Sequence of chain 4.A:
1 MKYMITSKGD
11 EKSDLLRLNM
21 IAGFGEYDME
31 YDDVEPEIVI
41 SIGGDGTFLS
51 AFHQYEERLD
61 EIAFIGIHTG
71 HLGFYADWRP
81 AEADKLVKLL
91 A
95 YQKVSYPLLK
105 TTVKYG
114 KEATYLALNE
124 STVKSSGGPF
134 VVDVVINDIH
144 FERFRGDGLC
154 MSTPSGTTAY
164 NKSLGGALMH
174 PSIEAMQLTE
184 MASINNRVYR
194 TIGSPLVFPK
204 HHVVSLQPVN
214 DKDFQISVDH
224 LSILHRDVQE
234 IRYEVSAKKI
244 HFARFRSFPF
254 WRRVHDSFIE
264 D

Sequence of chain 1.A:
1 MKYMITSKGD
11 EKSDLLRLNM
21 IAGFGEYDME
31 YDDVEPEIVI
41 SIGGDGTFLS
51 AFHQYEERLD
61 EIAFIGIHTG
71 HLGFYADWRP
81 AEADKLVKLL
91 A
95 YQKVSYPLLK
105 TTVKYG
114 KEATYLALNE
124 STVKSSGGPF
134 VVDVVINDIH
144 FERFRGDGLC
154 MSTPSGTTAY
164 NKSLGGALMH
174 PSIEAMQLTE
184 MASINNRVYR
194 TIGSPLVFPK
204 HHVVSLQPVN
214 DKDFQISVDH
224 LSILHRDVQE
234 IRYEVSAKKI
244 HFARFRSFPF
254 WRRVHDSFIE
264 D

The protein below binds the small molecule below.
Small molecule (SMILES): C#CCOC[C@H]1O[C@@H](n2cnc3c(N)ncnc32)[C@H](O)[C@@H]1O

Binding-site contacts:
Ligand atom C5 contacts residue AOC1 of chain 1.C at 3.9 Å.
Ligand atom C6 contacts residue ALA185 of chain 4.A at 3.7 Å (hydrophobic).
Ligand atom N3 contacts residue TYR163 of chain 1.A at 3.5 Å.
Ligand atom O2' contacts residue GLU123 of chain 1.A at 2.5 Å (salt-bridge).
Ligand atom C2' contacts residue TYR163 of chain 1.A at 3.6 Å (hydrophobic).
Ligand atom N1 contacts residue TYR163 of chain 1.A at 3.9 Å.
Ligand atom CAH contacts residue LEU49 of chain 1.A at 4.0 Å (hydrophobic).
Ligand atom N1 contacts residue ALA185 of chain 4.A at 3.4 Å (h-bond).
Ligand atom O3' contacts residue ASN122 of chain 1.A at 3.0 Å (h-bond).
Ligand atom C6 contacts residue TYR163 of chain 1.A at 3.6 Å (hydrophobic).
Ligand atom O2' contacts residue ALA162 of chain 1.A at 3.0 Å.
Ligand atom O5' contacts residue AOC1 of chain 1.C at 3.6 Å.
Ligand atom C8 contacts residue AOC1 of chain 1.C at 3.6 Å.
Ligand atom O2' contacts residue ASN122 of chain 1.A at 3.7 Å.
Ligand atom O3' contacts residue GLU123 of chain 1.A at 2.8 Å (salt-bridge).
Ligand atom N6 contacts residue ASP150 of chain 4.A at 3.0 Å (salt-bridge).
Ligand atom N6 contacts residue ALA185 of chain 4.A at 3.0 Å (h-bond).
Ligand atom C2 contacts residue ILE187 of chain 4.A at 3.2 Å (hydrophobic).
Ligand atom C8 contacts residue HIS223 of chain 1.A at 3.8 Å.
Ligand atom O5' contacts residue LEU49 of chain 1.A at 3.2 Å.
Ligand atom C4 contacts residue TYR163 of chain 1.A at 3.9 Å (hydrophobic).
Ligand atom N9 contacts residue TYR163 of chain 1.A at 3.9 Å.
Ligand atom N7 contacts residue AOC1 of chain 1.C at 3.5 Å.
Ligand atom N6 contacts residue GLY149 of chain 4.A at 3.5 Å.
Ligand atom C5' contacts residue HIS223 of chain 1.A at 3.5 Å.
Ligand atom C6 contacts residue ILE187 of chain 4.A at 3.8 Å (hydrophobic).
Ligand atom C5 contacts residue TYR163 of chain 1.A at 3.7 Å (hydrophobic).
Ligand atom C1' contacts residue AOC1 of chain 1.C at 3.9 Å.
Ligand atom C3' contacts residue GLU123 of chain 1.A at 3.4 Å.
Ligand atom N3 contacts residue ILE187 of chain 4.A at 3.9 Å.
Ligand atom CAH contacts residue AOC1 of chain 1.C at 3.5 Å.
Ligand atom N1 contacts residue ILE187 of chain 4.A at 3.1 Å.
Ligand atom O2' contacts residue TYR163 of chain 1.A at 3.1 Å (h-bond).
Ligand atom C2' contacts residue GLU123 of chain 1.A at 3.3 Å.
Ligand atom N1 contacts residue SER166 of chain 1.A at 3.2 Å (h-bond).
Ligand atom O4' contacts residue AOC1 of chain 1.C at 3.2 Å.
Ligand atom C2 contacts residue SER166 of chain 1.A at 2.9 Å.
Ligand atom N6 contacts residue TYR163 of chain 1.A at 3.8 Å.
Ligand atom C2 contacts residue TYR163 of chain 1.A at 3.9 Å (hydrophobic).
Ligand atom CAA contacts residue AOC1 of chain 1.C at 3.8 Å.